A protein and the small-molecule ligand that binds it are described below.
Small molecule (SMILES): CC(=O)N[C@@H]1[C@@H](O)[C@H](O)[C@@H](CO)O[C@H]1O

Sequence of chain 1.B:
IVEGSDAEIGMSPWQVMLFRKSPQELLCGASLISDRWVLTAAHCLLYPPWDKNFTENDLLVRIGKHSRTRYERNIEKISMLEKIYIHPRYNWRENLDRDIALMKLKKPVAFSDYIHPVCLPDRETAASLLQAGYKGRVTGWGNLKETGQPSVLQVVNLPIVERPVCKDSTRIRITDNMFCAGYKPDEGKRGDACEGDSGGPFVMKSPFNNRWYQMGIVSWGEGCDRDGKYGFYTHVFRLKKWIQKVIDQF

Binding-site contacts:
Ligand atom C7 contacts residue LEU46 of chain 1.B at 4.1 Å (hydrophobic).
Ligand atom C8 contacts residue PRO48 of chain 1.B at 3.7 Å (hydrophobic).
Ligand atom C1 contacts residue ASN53 of chain 1.B at 1.4 Å.
Ligand atom N2 contacts residue LEU46 of chain 1.B at 4.3 Å.
Ligand atom C3 contacts residue ASN53 of chain 1.B at 3.8 Å.
Ligand atom C2 contacts residue ASN53 of chain 1.B at 2.5 Å.
Ligand atom C8 contacts residue LEU46 of chain 1.B at 4.0 Å (hydrophobic).
Ligand atom O5 contacts residue ASN53 of chain 1.B at 2.3 Å (h-bond).
Ligand atom O6 contacts residue ASN53 of chain 1.B at 4.4 Å.
Ligand atom C4 contacts residue ASN53 of chain 1.B at 4.2 Å.
Ligand atom O7 contacts residue ASN53 of chain 1.B at 3.1 Å (h-bond).
Ligand atom C7 contacts residue ASN53 of chain 1.B at 3.3 Å.
Ligand atom C8 contacts residue TRP92 of chain 1.B at 4.5 Å (hydrophobic).
Ligand atom N2 contacts residue ASN53 of chain 1.B at 3.0 Å (h-bond).
Ligand atom C1 contacts residue LEU46 of chain 1.B at 4.4 Å (hydrophobic).
Ligand atom C5 contacts residue ASN53 of chain 1.B at 3.6 Å.